Sequence of chain 1.D:
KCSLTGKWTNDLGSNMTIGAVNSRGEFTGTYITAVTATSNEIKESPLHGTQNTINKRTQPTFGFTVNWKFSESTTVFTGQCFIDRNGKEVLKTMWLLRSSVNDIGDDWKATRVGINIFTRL

The small molecule below binds the protein below.
Small molecule (SMILES): CC(=O)N1C(=O)N[C@@H]2[C@H](CCCCC(=O)O)SC[C@@H]21

Sequence of chain 1.B:
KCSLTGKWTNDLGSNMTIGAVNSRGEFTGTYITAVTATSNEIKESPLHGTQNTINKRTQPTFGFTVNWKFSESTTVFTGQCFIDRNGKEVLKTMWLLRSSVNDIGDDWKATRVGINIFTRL

Binding-site contacts:
Ligand atom O3 contacts residue SER16 of chain 1.B at 2.7 Å (h-bond).
Ligand atom C11 contacts residue THR38 of chain 1.B at 3.5 Å.
Ligand atom C17 contacts residue ASN118 of chain 1.B at 2.6 Å.
Ligand atom C17 contacts residue LEU14 of chain 1.B at 3.1 Å (hydrophobic).
Ligand atom C18 contacts residue ASN118 of chain 1.B at 2.8 Å.
Ligand atom N2 contacts residue VAL37 of chain 1.B at 3.6 Å.
Ligand atom C7 contacts residue VAL37 of chain 1.B at 3.7 Å (hydrophobic).
Ligand atom C4 contacts residue VAL37 of chain 1.B at 3.6 Å (hydrophobic).
Ligand atom O12 contacts residue THR38 of chain 1.B at 2.6 Å (h-bond).
Ligand atom S1 contacts residue TRP70 of chain 1.B at 3.7 Å.
Ligand atom O11 contacts residue SER73 of chain 1.B at 3.1 Å (h-bond).
Ligand atom O19 contacts residue TRP97 of chain 1.B at 3.3 Å (h-bond).
Ligand atom C11 contacts residue SER73 of chain 1.B at 3.8 Å.
Ligand atom C5 contacts residue TRP110 of chain 1.D at 3.6 Å (hydrophobic).
Ligand atom C10 contacts residue SER73 of chain 1.B at 3.8 Å.
Ligand atom C2 contacts residue TRP110 of chain 1.D at 3.6 Å (hydrophobic).
Ligand atom C3 contacts residue THR35 of chain 1.B at 3.6 Å.
Ligand atom O3 contacts residue THR35 of chain 1.B at 3.6 Å.
Ligand atom O12 contacts residue THR40 of chain 1.B at 3.5 Å (h-bond).
Ligand atom C10 contacts residue TRP70 of chain 1.B at 3.6 Å (hydrophobic).
Ligand atom C3 contacts residue SER16 of chain 1.B at 3.6 Å.
Ligand atom C18 contacts residue LEU14 of chain 1.B at 2.6 Å (hydrophobic).
Ligand atom O12 contacts residue ALA39 of chain 1.B at 2.8 Å (h-bond).
Ligand atom C3 contacts residue TYR33 of chain 1.B at 3.5 Å (hydrophobic).
Ligand atom O19 contacts residue ASN118 of chain 1.B at 2.8 Å (h-bond).
Ligand atom O3 contacts residue TYR33 of chain 1.B at 2.7 Å (h-bond).
Ligand atom C7 contacts residue TRP70 of chain 1.B at 3.6 Å (hydrophobic).
Ligand atom C18 contacts residue ASN12 of chain 1.B at 2.9 Å.
Ligand atom O3 contacts residue ASN12 of chain 1.B at 3.2 Å (h-bond).
Ligand atom C9 contacts residue PHE72 of chain 1.B at 3.7 Å (hydrophobic).
Ligand atom C9 contacts residue TRP70 of chain 1.B at 3.6 Å (hydrophobic).
Ligand atom C6 contacts residue TRP97 of chain 1.B at 3.7 Å (hydrophobic).
Ligand atom S1 contacts residue THR77 of chain 1.B at 3.5 Å (h-bond).
Ligand atom N2 contacts residue THR35 of chain 1.B at 2.8 Å (h-bond).
Ligand atom O19 contacts residue LEU14 of chain 1.B at 3.3 Å.
Ligand atom C4 contacts residue TRP110 of chain 1.D at 3.6 Å (hydrophobic).
Ligand atom C7 contacts residue THR35 of chain 1.B at 3.7 Å.
Ligand atom O11 contacts residue SER75 of chain 1.B at 3.2 Å (h-bond).
Ligand atom C8 contacts residue TRP70 of chain 1.B at 3.6 Å (hydrophobic).
Ligand atom N1 contacts residue ASN118 of chain 1.B at 3.4 Å (h-bond).